Binding-site contacts:
Ligand atom C3 contacts residue ARG98 of chain 44.A at 3.2 Å.
Ligand atom C14 contacts residue ARG224 of chain 44.A at 4.5 Å.
Ligand atom O3S contacts residue THR226 of chain 44.A at 4.0 Å.
Ligand atom C16 contacts residue ARG224 of chain 44.A at 4.0 Å.
Ligand atom N1 contacts residue ARG98 of chain 44.A at 4.3 Å.
Ligand atom N1 contacts residue TRP117 of chain 44.A at 4.1 Å.
Ligand atom C15 contacts residue ARG224 of chain 44.A at 3.3 Å.
Ligand atom O1S contacts residue ARG98 of chain 44.A at 3.6 Å.
Ligand atom C2 contacts residue ARG224 of chain 44.A at 3.8 Å.
Ligand atom O1S contacts residue THR226 of chain 44.A at 4.3 Å.
Ligand atom C1 contacts residue ARG224 of chain 44.A at 3.8 Å.
Ligand atom C1 contacts residue ARG98 of chain 44.A at 3.2 Å.
Ligand atom S1 contacts residue ARG98 of chain 44.A at 4.4 Å.
Ligand atom C15 contacts residue TRP117 of chain 44.A at 4.2 Å (hydrophobic).
Ligand atom C3 contacts residue TRP117 of chain 44.A at 3.5 Å (hydrophobic).
Ligand atom O1S contacts residue ASP228 of chain 44.A at 3.6 Å.
Ligand atom C2 contacts residue ARG98 of chain 44.A at 3.4 Å.
Ligand atom C16 contacts residue TRP117 of chain 44.A at 3.7 Å (hydrophobic).
Ligand atom N1 contacts residue ARG224 of chain 44.A at 4.2 Å.
Ligand atom C3 contacts residue ARG224 of chain 44.A at 3.5 Å.
Ligand atom C13 contacts residue ARG224 of chain 44.A at 4.1 Å.

Sequence of chain 44.A:
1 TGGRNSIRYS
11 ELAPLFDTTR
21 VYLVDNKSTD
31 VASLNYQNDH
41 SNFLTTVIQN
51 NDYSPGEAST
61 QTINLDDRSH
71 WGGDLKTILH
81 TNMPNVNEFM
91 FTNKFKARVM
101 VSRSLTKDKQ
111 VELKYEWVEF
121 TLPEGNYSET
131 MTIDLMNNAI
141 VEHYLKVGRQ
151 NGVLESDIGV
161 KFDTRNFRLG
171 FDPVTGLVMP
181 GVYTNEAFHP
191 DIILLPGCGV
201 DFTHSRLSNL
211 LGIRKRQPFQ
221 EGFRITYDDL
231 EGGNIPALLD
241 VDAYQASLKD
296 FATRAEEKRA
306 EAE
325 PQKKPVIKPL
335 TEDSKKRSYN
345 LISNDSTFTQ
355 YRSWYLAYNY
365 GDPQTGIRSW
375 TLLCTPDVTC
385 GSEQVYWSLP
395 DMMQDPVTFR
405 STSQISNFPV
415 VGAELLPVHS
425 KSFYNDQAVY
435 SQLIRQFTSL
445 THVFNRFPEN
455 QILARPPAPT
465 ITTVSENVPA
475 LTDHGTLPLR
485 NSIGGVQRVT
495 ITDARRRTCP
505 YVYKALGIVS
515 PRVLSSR

The small molecule below binds the protein below.
Small molecule (SMILES): CCCCCCCCCCCC[N+](C)(C)CCCS(=O)(=O)O